Binding-site contacts:
Ligand atom O5 contacts residue TRP257 of chain 1.D at 3.8 Å.
Ligand atom C4 contacts residue ASN113 of chain 1.D at 4.2 Å.
Ligand atom C6 contacts residue SER115 of chain 1.D at 4.3 Å.
Ligand atom C7 contacts residue TRP257 of chain 1.D at 4.4 Å (hydrophobic).
Ligand atom C1 contacts residue TRP257 of chain 1.D at 4.2 Å (hydrophobic).
Ligand atom O6 contacts residue SER115 of chain 1.D at 3.5 Å (h-bond).
Ligand atom C6 contacts residue LEU261 of chain 1.D at 4.0 Å (hydrophobic).
Ligand atom C8 contacts residue ASN113 of chain 1.D at 4.5 Å.
Ligand atom C1 contacts residue ASN113 of chain 1.D at 1.4 Å.
Ligand atom O6 contacts residue LEU261 of chain 1.D at 3.7 Å.
Ligand atom C3 contacts residue ASN113 of chain 1.D at 3.8 Å.
Ligand atom N2 contacts residue ASN113 of chain 1.D at 2.9 Å (h-bond).
Ligand atom C7 contacts residue ASN113 of chain 1.D at 3.4 Å.
Ligand atom C2 contacts residue ASN113 of chain 1.D at 2.4 Å.
Ligand atom O7 contacts residue ASN113 of chain 1.D at 3.6 Å.
Ligand atom O5 contacts residue ASN113 of chain 1.D at 2.3 Å (h-bond).
Ligand atom C5 contacts residue ASN113 of chain 1.D at 3.6 Å.
Ligand atom C2 contacts residue TRP257 of chain 1.D at 3.9 Å (hydrophobic).
Ligand atom O5 contacts residue ALA116 of chain 1.D at 4.2 Å.
Ligand atom O7 contacts residue TRP257 of chain 1.D at 3.4 Å.
Ligand atom O5 contacts residue SER115 of chain 1.D at 4.2 Å.
Ligand atom O6 contacts residue ALA116 of chain 1.D at 4.2 Å.
Ligand atom C5 contacts residue SER115 of chain 1.D at 4.0 Å.
Ligand atom C1 contacts residue SER115 of chain 1.D at 4.5 Å.

A small-molecule ligand and the protein it binds are described below.
Small molecule (SMILES): CC(=O)N[C@H]1[C@H](O[C@H]2[C@H](O)[C@@H](NC(C)=O)CO[C@@H]2CO)O[C@H](CO)[C@@H](O)[C@@H]1O

Sequence of chain 1.D:
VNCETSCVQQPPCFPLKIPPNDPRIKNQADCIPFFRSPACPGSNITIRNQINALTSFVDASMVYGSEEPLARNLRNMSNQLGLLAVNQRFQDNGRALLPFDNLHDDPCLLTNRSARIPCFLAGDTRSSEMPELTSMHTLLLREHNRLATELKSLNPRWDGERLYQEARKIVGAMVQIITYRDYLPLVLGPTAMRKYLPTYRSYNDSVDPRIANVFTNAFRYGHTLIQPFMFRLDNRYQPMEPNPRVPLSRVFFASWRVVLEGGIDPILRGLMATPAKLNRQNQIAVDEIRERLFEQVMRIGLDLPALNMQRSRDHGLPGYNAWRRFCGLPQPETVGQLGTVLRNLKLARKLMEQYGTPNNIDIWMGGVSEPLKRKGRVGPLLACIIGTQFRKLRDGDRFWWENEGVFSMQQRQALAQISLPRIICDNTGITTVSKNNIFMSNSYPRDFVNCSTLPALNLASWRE